Binding-site contacts:
Ligand atom O10 contacts residue ASN31 of chain 1.A at 3.6 Å.
Ligand atom O11 contacts residue ASN31 of chain 1.A at 3.8 Å.
Ligand atom O7 contacts residue THR150 of chain 1.A at 3.2 Å (h-bond).
Ligand atom C12 contacts residue ASN31 of chain 1.A at 3.8 Å.
Ligand atom C6 contacts residue VAL152 of chain 1.A at 3.7 Å (hydrophobic).
Ligand atom C1 contacts residue ASP58 of chain 1.A at 3.1 Å.
Ligand atom C3 contacts residue ALA32 of chain 1.A at 4.2 Å (hydrophobic).
Ligand atom O7 contacts residue ASP58 of chain 1.A at 2.7 Å (salt-bridge).
Ligand atom C2 contacts residue ALA32 of chain 1.A at 3.7 Å (hydrophobic).
Ligand atom O11 contacts residue VAL105 of chain 1.A at 3.3 Å.
Ligand atom O11 contacts residue MET80 of chain 1.A at 4.0 Å.
Ligand atom C2 contacts residue THR150 of chain 1.A at 3.6 Å.
Ligand atom C3 contacts residue THR150 of chain 1.A at 3.8 Å.
Ligand atom O7 contacts residue GLN57 of chain 1.A at 4.0 Å.
Ligand atom C3 contacts residue ASN31 of chain 1.A at 3.9 Å.
Ligand atom O10 contacts residue ILE63 of chain 1.A at 3.8 Å.
Ligand atom C2 contacts residue ASP58 of chain 1.A at 2.7 Å.
Ligand atom C5 contacts residue VAL28 of chain 1.A at 3.9 Å (hydrophobic).
Ligand atom C1 contacts residue ALA32 of chain 1.A at 3.6 Å (hydrophobic).
Ligand atom C4 contacts residue ASN31 of chain 1.A at 3.6 Å.
Ligand atom C6 contacts residue ALA32 of chain 1.A at 4.2 Å (hydrophobic).
Ligand atom C6 contacts residue VAL56 of chain 1.A at 4.2 Å (hydrophobic).
Ligand atom C12 contacts residue ILE63 of chain 1.A at 3.8 Å (hydrophobic).
Ligand atom C5 contacts residue VAL152 of chain 1.A at 3.4 Å (hydrophobic).
Ligand atom C1 contacts residue THR150 of chain 1.A at 3.9 Å.
Ligand atom C3 contacts residue ASP58 of chain 1.A at 4.0 Å.
Ligand atom C4 contacts residue THR150 of chain 1.A at 4.2 Å.
Ligand atom C6 contacts residue VAL28 of chain 1.A at 3.7 Å (hydrophobic).
Ligand atom O8 contacts residue ASN31 of chain 1.A at 4.1 Å.
Ligand atom O7 contacts residue VAL56 of chain 1.A at 3.4 Å (h-bond).
Ligand atom O8 contacts residue ILE63 of chain 1.A at 3.2 Å.
Ligand atom C2 contacts residue GLU35 of chain 1.A at 3.9 Å.
Ligand atom C9 contacts residue ASN31 of chain 1.A at 3.4 Å.
Ligand atom O8 contacts residue GLU35 of chain 1.A at 3.1 Å.
Ligand atom C3 contacts residue GLU35 of chain 1.A at 3.9 Å.
Ligand atom O7 contacts residue ALA32 of chain 1.A at 3.3 Å.
Ligand atom C2 contacts residue ASN31 of chain 1.A at 4.2 Å.
Ligand atom C12 contacts residue ILE79 of chain 1.A at 3.5 Å (hydrophobic).
Ligand atom O8 contacts residue THR150 of chain 1.A at 4.2 Å.
Ligand atom C5 contacts residue ASN31 of chain 1.A at 4.1 Å.

Sequence of chain 1.A:
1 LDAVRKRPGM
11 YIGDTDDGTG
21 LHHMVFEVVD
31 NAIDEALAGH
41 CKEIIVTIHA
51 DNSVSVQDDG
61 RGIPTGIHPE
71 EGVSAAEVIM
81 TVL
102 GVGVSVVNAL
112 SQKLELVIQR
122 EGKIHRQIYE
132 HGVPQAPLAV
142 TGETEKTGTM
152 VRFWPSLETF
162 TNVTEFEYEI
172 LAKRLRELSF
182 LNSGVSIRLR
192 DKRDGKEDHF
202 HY

The small molecule below binds the protein below.
Small molecule (SMILES): COC(=O)c1ccc(O)cc1O